This small molecule binds to this protein.
Small molecule (SMILES): CN(C)c1ccc2c(c1)C(C)(C)C1=CC(=[N+](C)C)C=CC1=C2c1cc(C(=O)NCCOCCOCCCCCCCl)ccc1C(=O)O

Sequence of chain 1.D:
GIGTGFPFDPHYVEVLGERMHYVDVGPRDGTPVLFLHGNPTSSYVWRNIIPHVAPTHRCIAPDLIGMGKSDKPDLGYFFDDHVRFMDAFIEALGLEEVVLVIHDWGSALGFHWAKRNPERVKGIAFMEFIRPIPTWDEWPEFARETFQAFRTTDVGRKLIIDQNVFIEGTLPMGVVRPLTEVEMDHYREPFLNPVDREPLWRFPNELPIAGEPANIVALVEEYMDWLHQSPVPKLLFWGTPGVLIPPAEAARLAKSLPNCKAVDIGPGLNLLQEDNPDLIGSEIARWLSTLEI

Binding-site contacts:
Ligand atom C30 contacts residue GLY169 of chain 1.D at 3.6 Å.
Ligand atom C14 contacts residue THR146 of chain 1.D at 3.5 Å.
Ligand atom C16 contacts residue MET173 of chain 1.D at 3.8 Å (hydrophobic).
Ligand atom C24 contacts residue ASP104 of chain 1.D at 1.4 Å.
Ligand atom C23 contacts residue LEU244 of chain 1.D at 3.6 Å (hydrophobic).
Ligand atom O1 contacts residue THR170 of chain 1.D at 3.5 Å.
Ligand atom N1 contacts residue MET173 of chain 1.D at 3.8 Å.
Ligand atom C6 contacts residue GLN163 of chain 1.D at 3.2 Å.
Ligand atom C20 contacts residue ASN270 of chain 1.D at 3.5 Å.
Ligand atom C34 contacts residue GLU168 of chain 1.D at 3.8 Å.
Ligand atom C31 contacts residue GLY169 of chain 1.D at 3.8 Å.
Ligand atom C17 contacts residue PHE142 of chain 1.D at 3.7 Å (hydrophobic).
Ligand atom C33 contacts residue GLY169 of chain 1.D at 3.8 Å.
Ligand atom C18 contacts residue VAL243 of chain 1.D at 3.8 Å (hydrophobic).
Ligand atom C21 contacts residue ASN270 of chain 1.D at 3.5 Å.
Ligand atom C35 contacts residue GLU168 of chain 1.D at 3.9 Å.
Ligand atom C20 contacts residue THR170 of chain 1.D at 3.8 Å.
Ligand atom O2 contacts residue THR170 of chain 1.D at 2.8 Å (h-bond).
Ligand atom C37 contacts residue GLU168 of chain 1.D at 3.4 Å.
Ligand atom C29 contacts residue GLY169 of chain 1.D at 3.6 Å.
Ligand atom N1 contacts residue THR146 of chain 1.D at 3.5 Å (h-bond).
Ligand atom C19 contacts residue ASN270 of chain 1.D at 3.7 Å.
Ligand atom C23 contacts residue ASP104 of chain 1.D at 2.7 Å.
Ligand atom C15 contacts residue ALA143 of chain 1.D at 3.6 Å (hydrophobic).
Ligand atom O contacts residue PHE147 of chain 1.D at 3.7 Å.
Ligand atom O2 contacts residue THR146 of chain 1.D at 3.5 Å.
Ligand atom C17 contacts residue MET173 of chain 1.D at 3.8 Å (hydrophobic).
Ligand atom C contacts residue GLU168 of chain 1.D at 3.5 Å.
Ligand atom O contacts residue ALA143 of chain 1.D at 3.4 Å.
Ligand atom C4 contacts residue VAL165 of chain 1.D at 3.6 Å (hydrophobic).
Ligand atom C13 contacts residue THR146 of chain 1.D at 3.8 Å.
Ligand atom C22 contacts residue ASN270 of chain 1.D at 3.5 Å.
Ligand atom C23 contacts residue ASN270 of chain 1.D at 3.8 Å.
Ligand atom C22 contacts residue ASP104 of chain 1.D at 3.5 Å.
Ligand atom C8 contacts residue VAL165 of chain 1.D at 3.7 Å (hydrophobic).
Ligand atom C7 contacts residue VAL165 of chain 1.D at 3.6 Å (hydrophobic).
Ligand atom C25 contacts residue THR146 of chain 1.D at 3.2 Å.
Ligand atom C24 contacts residue LEU244 of chain 1.D at 3.7 Å (hydrophobic).
Ligand atom C13 contacts residue MET173 of chain 1.D at 3.9 Å (hydrophobic).
Ligand atom C19 contacts residue THR170 of chain 1.D at 3.7 Å.